The small molecule below binds the protein below.
Small molecule (SMILES): C=CC1=C(C)[C@@H](CC2=N/C(=C\c3[nH]c(/C=C4\NC(=O)C(C)=C4C=C)c(C)c3CCC(=O)O)C(CCC(=O)O)=C2C)NC1=O

Sequence of chain 1.H:
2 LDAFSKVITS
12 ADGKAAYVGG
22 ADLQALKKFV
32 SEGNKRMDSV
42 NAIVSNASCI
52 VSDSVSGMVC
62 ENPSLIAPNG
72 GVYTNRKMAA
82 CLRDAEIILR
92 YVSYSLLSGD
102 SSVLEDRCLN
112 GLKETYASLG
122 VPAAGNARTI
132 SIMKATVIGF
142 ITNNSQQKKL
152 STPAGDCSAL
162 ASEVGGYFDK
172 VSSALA

Sequence of chain 1.G:
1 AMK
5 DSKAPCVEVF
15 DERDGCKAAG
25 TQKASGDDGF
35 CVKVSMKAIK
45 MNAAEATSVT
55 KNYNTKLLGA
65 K

Binding-site contacts:
Ligand atom CGC contacts residue ALA136 of chain 1.H at 3.6 Å (hydrophobic).
Ligand atom CBD contacts residue CYS61 of chain 1.H at 2.9 Å (hydrophobic).
Ligand atom CAD contacts residue CYS61 of chain 1.H at 1.8 Å (hydrophobic).
Ligand atom CBD contacts residue ASN58 of chain 1.G at 3.3 Å.
Ligand atom OD contacts residue CYS61 of chain 1.H at 3.3 Å (h-bond).
Ligand atom NA contacts residue GLN148 of chain 1.H at 3.1 Å (h-bond).
Ligand atom CMA contacts residue LYS149 of chain 1.H at 3.6 Å.
Ligand atom CAD contacts residue TYR57 of chain 1.G at 3.4 Å (hydrophobic).
Ligand atom CHC contacts residue ASP54 of chain 1.H at 3.6 Å.
Ligand atom O2B contacts residue ALA64 of chain 1.G at 3.4 Å.
Ligand atom CMD contacts residue SER57 of chain 1.H at 3.6 Å.
Ligand atom NC contacts residue ASP54 of chain 1.H at 2.9 Å (salt-bridge).
Ligand atom C3D contacts residue CYS61 of chain 1.H at 2.7 Å (hydrophobic).
Ligand atom NC contacts residue ILE133 of chain 1.H at 3.6 Å.
Ligand atom C4D contacts residue CYS61 of chain 1.H at 3.3 Å (hydrophobic).
Ligand atom CAA contacts residue CYS50 of chain 1.H at 2.5 Å (hydrophobic).
Ligand atom C1C contacts residue ALA64 of chain 1.G at 3.6 Å (hydrophobic).
Ligand atom OA contacts residue LYS149 of chain 1.H at 2.9 Å (salt-bridge).
Ligand atom O2B contacts residue GLY63 of chain 1.G at 3.6 Å (h-bond).
Ligand atom OA contacts residue GLN148 of chain 1.H at 2.8 Å (h-bond).
Ligand atom CBA contacts residue CYS50 of chain 1.H at 1.8 Å (hydrophobic).
Ligand atom NB contacts residue ASP54 of chain 1.H at 2.9 Å (salt-bridge).
Ligand atom C3C contacts residue LYS65 of chain 1.G at 3.3 Å.
Ligand atom C4B contacts residue THR137 of chain 1.H at 3.5 Å.
Ligand atom CAB contacts residue ALA136 of chain 1.H at 3.5 Å (hydrophobic).
Ligand atom OA contacts residue GLN147 of chain 1.H at 3.6 Å (h-bond).
Ligand atom NC contacts residue ALA64 of chain 1.G at 3.4 Å.
Ligand atom C2C contacts residue LYS65 of chain 1.G at 3.6 Å.
Ligand atom C1B contacts residue THR137 of chain 1.H at 3.5 Å.
Ligand atom OD contacts residue LYS60 of chain 1.G at 3.5 Å.
Ligand atom NB contacts residue THR137 of chain 1.H at 3.3 Å (h-bond).
Ligand atom CBA contacts residue ILE51 of chain 1.H at 3.6 Å (hydrophobic).
Ligand atom CMC contacts residue LYS65 of chain 1.G at 3.5 Å.
Ligand atom CMC contacts residue ARG129 of chain 1.H at 3.5 Å.
Ligand atom O1C contacts residue ARG129 of chain 1.H at 3.3 Å (salt-bridge).
Ligand atom O1B contacts residue LYS65 of chain 1.G at 3.4 Å (salt-bridge).
Ligand atom OA contacts residue SER146 of chain 1.H at 3.6 Å.
Ligand atom ND contacts residue LYS65 of chain 1.G at 3.0 Å (salt-bridge).
Ligand atom C1A contacts residue GLN148 of chain 1.H at 3.0 Å.
Ligand atom CMD contacts residue ASP54 of chain 1.H at 3.5 Å.